Sequence of chain 1.D:
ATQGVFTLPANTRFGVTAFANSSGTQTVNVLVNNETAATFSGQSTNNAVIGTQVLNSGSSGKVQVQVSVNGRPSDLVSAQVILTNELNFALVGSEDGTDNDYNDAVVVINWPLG

The small molecule below binds the protein below.
Small molecule (SMILES): C[C@@H]1O[C@@H](O)[C@@H](O)[C@H](O)[C@@H]1O

Binding-site contacts:
Ligand atom C2 contacts residue CA1 of chain 1.S at 3.6 Å.
Ligand atom C3 contacts residue FUL1 of chain 1.P at 0.0 Å.
Ligand atom C6 contacts residue FUL1 of chain 1.P at 0.0 Å.
Ligand atom O4 contacts residue FUL1 of chain 1.P at 0.0 Å (h-bond).
Ligand atom O2 contacts residue FUL1 of chain 1.P at 0.0 Å (h-bond).
Ligand atom O2 contacts residue ASP104 of chain 1.D at 3.3 Å (salt-bridge).
Ligand atom O3 contacts residue ASP104 of chain 1.D at 3.2 Å (salt-bridge).
Ligand atom C4 contacts residue FUL1 of chain 1.P at 0.0 Å.
Ligand atom O5 contacts residue FUL1 of chain 1.P at 0.0 Å (h-bond).
Ligand atom O3 contacts residue CA1 of chain 1.S at 2.5 Å.
Ligand atom C2 contacts residue ASP96 of chain 1.D at 3.5 Å.
Ligand atom O3 contacts residue ASP99 of chain 1.D at 2.4 Å (salt-bridge).
Ligand atom C2 contacts residue CA1 of chain 1.Q at 3.2 Å.
Ligand atom O5 contacts residue SER23 of chain 1.D at 2.9 Å (h-bond).
Ligand atom O5 contacts residue SER22 of chain 1.D at 3.4 Å (h-bond).
Ligand atom O2 contacts residue CA1 of chain 1.Q at 2.5 Å.
Ligand atom C3 contacts residue ASP99 of chain 1.D at 3.2 Å.
Ligand atom C2 contacts residue ASP104 of chain 1.D at 3.1 Å.
Ligand atom O4 contacts residue GLY114 of chain 1.C at 2.6 Å (h-bond).
Ligand atom O2 contacts residue GLU95 of chain 1.D at 3.4 Å (salt-bridge).
Ligand atom O4 contacts residue ASN21 of chain 1.D at 3.1 Å (h-bond).
Ligand atom C2 contacts residue FUL1 of chain 1.P at 0.0 Å.
Ligand atom C1 contacts residue SER23 of chain 1.D at 3.5 Å.
Ligand atom C2 contacts residue SER22 of chain 1.D at 3.5 Å.
Ligand atom C1 contacts residue SER22 of chain 1.D at 3.3 Å.
Ligand atom C5 contacts residue FUL1 of chain 1.P at 0.0 Å.
Ligand atom C3 contacts residue CA1 of chain 1.Q at 3.4 Å.
Ligand atom O3 contacts residue FUL1 of chain 1.P at 0.0 Å (h-bond).
Ligand atom O3 contacts residue ASP101 of chain 1.D at 2.8 Å (salt-bridge).
Ligand atom C3 contacts residue ASP104 of chain 1.D at 3.7 Å.
Ligand atom O1 contacts residue FUL1 of chain 1.P at 1.5 Å.
Ligand atom C4 contacts residue CA1 of chain 1.S at 3.4 Å.
Ligand atom O3 contacts residue CA1 of chain 1.Q at 2.6 Å.
Ligand atom C4 contacts residue GLY114 of chain 1.C at 3.3 Å.
Ligand atom C1 contacts residue FUL1 of chain 1.P at 0.0 Å.
Ligand atom O2 contacts residue ASP96 of chain 1.D at 2.8 Å (salt-bridge).
Ligand atom C3 contacts residue CA1 of chain 1.S at 3.4 Å.
Ligand atom O4 contacts residue SER22 of chain 1.D at 3.4 Å.
Ligand atom O2 contacts residue ASP99 of chain 1.D at 3.6 Å (salt-bridge).
Ligand atom O4 contacts residue CA1 of chain 1.S at 2.5 Å.

Sequence of chain 1.C:
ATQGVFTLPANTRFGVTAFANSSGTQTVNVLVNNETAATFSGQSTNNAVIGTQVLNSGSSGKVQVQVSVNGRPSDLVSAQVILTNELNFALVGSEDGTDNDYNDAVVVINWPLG